Binding-site contacts:
Ligand atom C3 contacts residue CYS306 of chain 1.A at 4.3 Å (hydrophobic).
Ligand atom C8 contacts residue ASN146 of chain 1.A at 4.3 Å.
Ligand atom C1 contacts residue ASN146 of chain 1.A at 1.4 Å.
Ligand atom O5 contacts residue ASN146 of chain 1.A at 2.4 Å (h-bond).
Ligand atom O3 contacts residue ARG246 of chain 1.A at 4.0 Å.
Ligand atom C1 contacts residue SER308 of chain 1.A at 3.5 Å.
Ligand atom O7 contacts residue PRO96 of chain 1.A at 4.0 Å.
Ligand atom O7 contacts residue ASN146 of chain 1.A at 3.9 Å.
Ligand atom C8 contacts residue VAL138 of chain 1.A at 4.0 Å (hydrophobic).
Ligand atom C5 contacts residue VAL307 of chain 1.A at 3.2 Å (hydrophobic).
Ligand atom C8 contacts residue SER308 of chain 1.A at 3.6 Å.
Ligand atom O4 contacts residue VAL307 of chain 1.A at 4.0 Å.
Ligand atom C6 contacts residue VAL307 of chain 1.A at 4.2 Å (hydrophobic).
Ligand atom C4 contacts residue ASP95 of chain 1.A at 4.1 Å.
Ligand atom C6 contacts residue NAG1 of chain 1.L at 4.1 Å.
Ligand atom O7 contacts residue ASN244 of chain 1.A at 4.1 Å.
Ligand atom C4 contacts residue VAL307 of chain 1.A at 3.9 Å (hydrophobic).
Ligand atom C7 contacts residue ASN146 of chain 1.A at 3.5 Å.
Ligand atom O5 contacts residue NAG1 of chain 1.L at 3.7 Å.
Ligand atom O5 contacts residue VAL307 of chain 1.A at 3.9 Å.
Ligand atom C3 contacts residue VAL307 of chain 1.A at 3.8 Å (hydrophobic).
Ligand atom O3 contacts residue CYS306 of chain 1.A at 3.4 Å (h-bond).
Ligand atom C8 contacts residue PHE243 of chain 1.A at 4.4 Å (hydrophobic).
Ligand atom C7 contacts residue SER308 of chain 1.A at 3.5 Å.
Ligand atom C8 contacts residue LEU145 of chain 1.A at 3.8 Å (hydrophobic).
Ligand atom C2 contacts residue SER308 of chain 1.A at 3.5 Å.
Ligand atom C3 contacts residue ASP95 of chain 1.A at 4.2 Å.
Ligand atom O3 contacts residue ASP95 of chain 1.A at 3.2 Å (salt-bridge).
Ligand atom C8 contacts residue ASN244 of chain 1.A at 4.0 Å.
Ligand atom C4 contacts residue ASN146 of chain 1.A at 4.1 Å.
Ligand atom C2 contacts residue ASN146 of chain 1.A at 2.3 Å.
Ligand atom C3 contacts residue SER308 of chain 1.A at 4.0 Å.
Ligand atom O4 contacts residue ARG246 of chain 1.A at 3.5 Å (salt-bridge).
Ligand atom C2 contacts residue VAL307 of chain 1.A at 4.2 Å (hydrophobic).
Ligand atom N2 contacts residue SER308 of chain 1.A at 2.6 Å (h-bond).
Ligand atom C3 contacts residue ASN146 of chain 1.A at 3.7 Å.
Ligand atom C1 contacts residue VAL307 of chain 1.A at 3.8 Å (hydrophobic).
Ligand atom C5 contacts residue ASN146 of chain 1.A at 3.7 Å.
Ligand atom N2 contacts residue ASN146 of chain 1.A at 2.8 Å (h-bond).
Ligand atom C7 contacts residue ASN244 of chain 1.A at 4.4 Å.

A small-molecule ligand and the protein it binds are described below.
Small molecule (SMILES): CC(=O)N[C@@H]1[C@@H](O)[C@H](O)[C@@H](CO)O[C@H]1O

Sequence of chain 1.A:
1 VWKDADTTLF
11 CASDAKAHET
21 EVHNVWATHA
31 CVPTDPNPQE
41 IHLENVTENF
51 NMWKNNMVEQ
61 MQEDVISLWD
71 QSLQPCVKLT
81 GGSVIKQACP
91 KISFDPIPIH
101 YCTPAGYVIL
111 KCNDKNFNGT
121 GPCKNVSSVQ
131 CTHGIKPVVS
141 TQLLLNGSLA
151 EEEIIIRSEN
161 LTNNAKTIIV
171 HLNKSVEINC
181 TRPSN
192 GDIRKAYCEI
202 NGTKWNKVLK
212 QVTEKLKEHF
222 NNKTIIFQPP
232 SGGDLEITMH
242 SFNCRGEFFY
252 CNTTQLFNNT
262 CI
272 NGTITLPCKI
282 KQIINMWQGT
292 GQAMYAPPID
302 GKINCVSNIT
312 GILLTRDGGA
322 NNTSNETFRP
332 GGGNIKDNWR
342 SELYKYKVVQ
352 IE